Sequence of chain 1.A:
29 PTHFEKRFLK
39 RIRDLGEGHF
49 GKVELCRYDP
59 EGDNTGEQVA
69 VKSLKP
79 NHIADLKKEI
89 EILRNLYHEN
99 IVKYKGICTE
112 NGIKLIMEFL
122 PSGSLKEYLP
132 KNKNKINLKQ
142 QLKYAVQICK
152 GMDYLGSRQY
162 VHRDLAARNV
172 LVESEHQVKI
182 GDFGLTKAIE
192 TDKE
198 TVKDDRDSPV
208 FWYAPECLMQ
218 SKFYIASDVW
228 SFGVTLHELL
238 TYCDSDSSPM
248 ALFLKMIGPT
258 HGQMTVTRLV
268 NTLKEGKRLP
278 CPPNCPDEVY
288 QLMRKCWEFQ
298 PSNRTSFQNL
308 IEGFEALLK

Binding-site contacts:
Ligand atom C4 contacts residue LEU43 of chain 1.A at 3.7 Å (hydrophobic).
Ligand atom C3 contacts residue LEU121 of chain 1.A at 3.2 Å (hydrophobic).
Ligand atom C4 contacts residue LEU121 of chain 1.A at 3.1 Å (hydrophobic).
Ligand atom C16 contacts residue ASP183 of chain 1.A at 3.4 Å.
Ligand atom C3 contacts residue PHE120 of chain 1.A at 3.7 Å (hydrophobic).
Ligand atom C6 contacts residue LEU172 of chain 1.A at 3.6 Å (hydrophobic).
Ligand atom C2 contacts residue GLY124 of chain 1.A at 3.8 Å.
Ligand atom C13 contacts residue GLY182 of chain 1.A at 3.4 Å.
Ligand atom C7 contacts residue LEU172 of chain 1.A at 3.6 Å (hydrophobic).
Ligand atom C6 contacts residue ALA68 of chain 1.A at 3.6 Å (hydrophobic).
Ligand atom N2 contacts residue LEU43 of chain 1.A at 3.7 Å.
Ligand atom F2 contacts residue VAL51 of chain 1.A at 3.5 Å.
Ligand atom C4 contacts residue GLY124 of chain 1.A at 3.4 Å.
Ligand atom F1 contacts residue GLY44 of chain 1.A at 2.9 Å.
Ligand atom N3 contacts residue PHE120 of chain 1.A at 3.5 Å.
Ligand atom C2 contacts residue LEU43 of chain 1.A at 3.6 Å (hydrophobic).
Ligand atom F2 contacts residue LYS70 of chain 1.A at 3.3 Å.
Ligand atom N1 contacts residue LEU43 of chain 1.A at 3.6 Å.
Ligand atom C17 contacts residue ASP183 of chain 1.A at 3.7 Å.
Ligand atom C11 contacts residue ARG169 of chain 1.A at 3.4 Å.
Ligand atom C1 contacts residue GLU128 of chain 1.A at 3.6 Å.
Ligand atom C3 contacts residue GLY124 of chain 1.A at 3.7 Å.
Ligand atom N3 contacts residue LEU121 of chain 1.A at 2.7 Å (h-bond).
Ligand atom C12 contacts residue GLY182 of chain 1.A at 3.3 Å.
Ligand atom N2 contacts residue GLY124 of chain 1.A at 3.3 Å.
Ligand atom O1 contacts residue GLY44 of chain 1.A at 3.6 Å.
Ligand atom C6 contacts residue GLU119 of chain 1.A at 3.2 Å.
Ligand atom C5 contacts residue LEU121 of chain 1.A at 3.7 Å (hydrophobic).
Ligand atom N5 contacts residue LEU172 of chain 1.A at 3.8 Å.
Ligand atom N4 contacts residue GLU119 of chain 1.A at 3.6 Å (salt-bridge).
Ligand atom N4 contacts residue LEU121 of chain 1.A at 3.0 Å (h-bond).
Ligand atom C4 contacts residue PRO122 of chain 1.A at 3.8 Å (hydrophobic).
Ligand atom C1 contacts residue LEU43 of chain 1.A at 3.5 Å (hydrophobic).
Ligand atom C4 contacts residue PHE120 of chain 1.A at 3.6 Å (hydrophobic).
Ligand atom C8 contacts residue LEU172 of chain 1.A at 3.7 Å (hydrophobic).
Ligand atom F1 contacts residue GLU45 of chain 1.A at 3.2 Å.
Ligand atom C3 contacts residue LEU43 of chain 1.A at 3.7 Å (hydrophobic).
Ligand atom N4 contacts residue PHE120 of chain 1.A at 3.6 Å.
Ligand atom N1 contacts residue GLY124 of chain 1.A at 3.5 Å.
Ligand atom C14 contacts residue GLY182 of chain 1.A at 3.5 Å.

This protein binds this small molecule.
Small molecule (SMILES): Cn1cc(Nc2nccc(N3C[C@H]4CC[C@@H](C3)N4C(=O)[C@@H]3CC3(F)F)n2)cn1